Sequence of chain 6.D:
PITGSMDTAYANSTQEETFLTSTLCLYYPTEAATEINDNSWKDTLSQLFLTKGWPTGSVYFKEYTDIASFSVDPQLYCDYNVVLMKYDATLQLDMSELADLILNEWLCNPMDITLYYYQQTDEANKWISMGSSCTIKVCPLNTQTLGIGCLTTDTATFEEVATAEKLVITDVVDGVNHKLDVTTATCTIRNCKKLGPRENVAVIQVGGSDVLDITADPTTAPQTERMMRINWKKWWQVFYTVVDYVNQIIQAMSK

This protein binds this small molecule.
Small molecule (SMILES): CC(=O)N[C@H]1[C@H](O[C@H]2[C@H](O)[C@@H](NC(C)=O)CO[C@@H]2CO)O[C@H](CO)[C@@H](O)[C@@H]1O

Binding-site contacts:
Ligand atom N2 contacts residue ASN12 of chain 6.D at 3.8 Å.
Ligand atom C2 contacts residue ASN12 of chain 6.D at 3.3 Å.
Ligand atom C1 contacts residue ASN12 of chain 6.D at 2.2 Å.
Ligand atom C5 contacts residue ASN12 of chain 6.D at 4.1 Å.
Ligand atom O7 contacts residue ASN12 of chain 6.D at 3.6 Å.
Ligand atom O5 contacts residue ASN12 of chain 6.D at 2.7 Å (h-bond).
Ligand atom C7 contacts residue ASN12 of chain 6.D at 3.9 Å.